Binding-site contacts:
Ligand atom O5 contacts residue ASN154 of chain 5.G at 4.0 Å.
Ligand atom O6 contacts residue MET151 of chain 5.G at 3.4 Å.
Ligand atom C1 contacts residue ASN154 of chain 5.G at 3.4 Å.
Ligand atom O7 contacts residue ASN154 of chain 5.G at 2.6 Å (h-bond).
Ligand atom C7 contacts residue THR156 of chain 5.G at 3.9 Å.
Ligand atom C7 contacts residue ASN154 of chain 5.G at 3.3 Å.
Ligand atom N2 contacts residue THR156 of chain 5.G at 3.6 Å (h-bond).
Ligand atom C8 contacts residue THR156 of chain 5.G at 4.0 Å.
Ligand atom C8 contacts residue ASN154 of chain 5.G at 3.6 Å.
Ligand atom C2 contacts residue THR156 of chain 5.G at 4.2 Å.
Ligand atom C6 contacts residue MET151 of chain 5.G at 4.5 Å (hydrophobic).
Ligand atom C1 contacts residue THR156 of chain 5.G at 3.6 Å.
Ligand atom N2 contacts residue ASN154 of chain 5.G at 3.8 Å.
Ligand atom C2 contacts residue ASN154 of chain 5.G at 3.5 Å.

The protein below binds the small molecule below.
Small molecule (SMILES): CC(=O)N[C@H]1[C@H](O[C@H]2[C@H](O)[C@@H](NC(C)=O)CO[C@@H]2CO)O[C@H](CO)[C@@H](O)[C@@H]1O

Sequence of chain 5.G:
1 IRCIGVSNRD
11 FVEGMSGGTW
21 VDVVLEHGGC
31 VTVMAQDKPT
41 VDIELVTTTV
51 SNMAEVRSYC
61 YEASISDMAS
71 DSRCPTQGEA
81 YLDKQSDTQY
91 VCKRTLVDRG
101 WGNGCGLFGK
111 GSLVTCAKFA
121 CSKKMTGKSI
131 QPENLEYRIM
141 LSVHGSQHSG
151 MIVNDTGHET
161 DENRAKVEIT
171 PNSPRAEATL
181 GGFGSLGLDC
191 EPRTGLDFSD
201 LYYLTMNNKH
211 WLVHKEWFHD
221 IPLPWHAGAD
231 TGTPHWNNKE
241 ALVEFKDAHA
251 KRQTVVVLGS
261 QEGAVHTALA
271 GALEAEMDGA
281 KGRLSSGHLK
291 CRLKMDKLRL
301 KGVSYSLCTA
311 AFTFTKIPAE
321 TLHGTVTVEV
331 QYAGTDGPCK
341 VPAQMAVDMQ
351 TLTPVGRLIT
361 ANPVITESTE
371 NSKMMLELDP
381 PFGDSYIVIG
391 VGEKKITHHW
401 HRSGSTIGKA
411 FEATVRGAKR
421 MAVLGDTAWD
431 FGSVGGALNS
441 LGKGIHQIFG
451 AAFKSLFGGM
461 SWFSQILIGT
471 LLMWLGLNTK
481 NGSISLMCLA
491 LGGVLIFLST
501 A